This protein binds this small molecule.
Small molecule (SMILES): CC(=O)N[C@@H]1[C@@H](O)[C@H](O)[C@@H](CO)O[C@H]1O

Binding-site contacts:
Ligand atom C2 contacts residue ASN218 of chain 1.B at 2.5 Å.
Ligand atom C5 contacts residue ASN218 of chain 1.B at 3.6 Å.
Ligand atom C1 contacts residue PHE216 of chain 1.B at 4.0 Å (hydrophobic).
Ligand atom O5 contacts residue PHE216 of chain 1.B at 3.0 Å (h-bond).
Ligand atom O3 contacts residue ASN218 of chain 1.B at 4.3 Å.
Ligand atom O6 contacts residue PHE217 of chain 1.B at 4.4 Å.
Ligand atom N2 contacts residue ASN218 of chain 1.B at 3.1 Å (h-bond).
Ligand atom O6 contacts residue PHE216 of chain 1.B at 4.0 Å.
Ligand atom O5 contacts residue ASN218 of chain 1.B at 2.4 Å (h-bond).
Ligand atom O7 contacts residue ASN218 of chain 1.B at 3.9 Å.
Ligand atom C3 contacts residue ASN218 of chain 1.B at 3.8 Å.
Ligand atom C1 contacts residue ASN218 of chain 1.B at 1.4 Å.
Ligand atom O3 contacts residue PHE216 of chain 1.B at 4.1 Å.
Ligand atom C5 contacts residue PHE216 of chain 1.B at 3.9 Å (hydrophobic).
Ligand atom C7 contacts residue ASN218 of chain 1.B at 3.8 Å.
Ligand atom C6 contacts residue PHE216 of chain 1.B at 3.5 Å (hydrophobic).
Ligand atom O5 contacts residue PHE217 of chain 1.B at 4.2 Å.
Ligand atom C4 contacts residue ASN218 of chain 1.B at 4.2 Å.

Sequence of chain 1.B:
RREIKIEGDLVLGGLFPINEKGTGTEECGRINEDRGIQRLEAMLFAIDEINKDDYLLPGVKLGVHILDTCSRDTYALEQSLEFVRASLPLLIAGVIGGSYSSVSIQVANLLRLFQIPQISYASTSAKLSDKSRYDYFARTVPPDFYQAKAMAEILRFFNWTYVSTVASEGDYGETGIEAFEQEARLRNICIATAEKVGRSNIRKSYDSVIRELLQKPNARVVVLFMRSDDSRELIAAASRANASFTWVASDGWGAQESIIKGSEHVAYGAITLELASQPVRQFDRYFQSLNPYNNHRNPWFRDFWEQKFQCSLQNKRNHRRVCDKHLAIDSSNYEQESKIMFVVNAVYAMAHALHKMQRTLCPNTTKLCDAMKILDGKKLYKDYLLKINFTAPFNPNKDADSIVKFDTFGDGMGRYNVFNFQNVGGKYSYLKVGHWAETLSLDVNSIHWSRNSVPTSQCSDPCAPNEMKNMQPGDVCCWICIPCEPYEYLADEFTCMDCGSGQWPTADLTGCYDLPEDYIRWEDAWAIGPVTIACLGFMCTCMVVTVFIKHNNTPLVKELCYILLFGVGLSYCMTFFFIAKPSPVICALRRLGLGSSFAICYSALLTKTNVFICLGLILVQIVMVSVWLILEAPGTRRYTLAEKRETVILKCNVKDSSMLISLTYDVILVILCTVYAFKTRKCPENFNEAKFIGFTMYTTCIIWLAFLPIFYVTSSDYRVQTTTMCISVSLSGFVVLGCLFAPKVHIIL